A small-molecule ligand and the protein it binds are described below.
Small molecule (SMILES): C[C@H](O)[C@H](N)[C@@H]1O[C@](O)(C(=O)O)C[C@H](O)[C@@H]1N

Sequence of chain 1.V:
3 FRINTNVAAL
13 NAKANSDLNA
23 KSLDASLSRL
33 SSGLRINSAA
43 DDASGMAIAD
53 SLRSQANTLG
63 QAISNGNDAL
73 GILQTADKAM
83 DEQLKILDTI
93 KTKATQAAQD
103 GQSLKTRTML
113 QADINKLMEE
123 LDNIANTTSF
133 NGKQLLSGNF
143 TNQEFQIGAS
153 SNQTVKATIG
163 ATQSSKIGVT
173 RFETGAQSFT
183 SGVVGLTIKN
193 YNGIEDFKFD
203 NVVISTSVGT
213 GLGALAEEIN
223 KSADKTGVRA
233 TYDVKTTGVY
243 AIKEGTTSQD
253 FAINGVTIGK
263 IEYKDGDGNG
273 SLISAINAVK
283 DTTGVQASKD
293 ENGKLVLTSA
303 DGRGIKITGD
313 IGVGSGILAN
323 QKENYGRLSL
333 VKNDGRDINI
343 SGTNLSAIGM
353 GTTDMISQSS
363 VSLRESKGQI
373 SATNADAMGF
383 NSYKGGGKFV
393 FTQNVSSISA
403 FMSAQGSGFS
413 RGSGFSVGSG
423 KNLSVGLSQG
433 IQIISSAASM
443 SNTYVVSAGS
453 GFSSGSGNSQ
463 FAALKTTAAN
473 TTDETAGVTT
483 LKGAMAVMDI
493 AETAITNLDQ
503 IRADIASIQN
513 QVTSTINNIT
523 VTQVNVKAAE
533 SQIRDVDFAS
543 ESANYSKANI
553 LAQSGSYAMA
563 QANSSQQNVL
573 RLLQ

Binding-site contacts:
Ligand atom O4 contacts residue SER398 of chain 1.V at 4.2 Å.
Ligand atom C3 contacts residue SER398 of chain 1.V at 1.9 Å.
Ligand atom C4 contacts residue SER398 of chain 1.V at 3.3 Å.
Ligand atom C5 contacts residue SER398 of chain 1.V at 3.7 Å.
Ligand atom C2 contacts residue SER398 of chain 1.V at 1.5 Å.
Ligand atom O8 contacts residue SER398 of chain 1.V at 3.4 Å.
Ligand atom C6 contacts residue SER398 of chain 1.V at 3.0 Å.
Ligand atom C1 contacts residue SER398 of chain 1.V at 2.8 Å.
Ligand atom O1B contacts residue SER398 of chain 1.V at 3.5 Å (h-bond).
Ligand atom C7 contacts residue SER398 of chain 1.V at 4.4 Å.
Ligand atom O1A contacts residue SER398 of chain 1.V at 3.7 Å.
Ligand atom O6 contacts residue SER398 of chain 1.V at 2.3 Å (h-bond).